Sequence of chain 1.A:
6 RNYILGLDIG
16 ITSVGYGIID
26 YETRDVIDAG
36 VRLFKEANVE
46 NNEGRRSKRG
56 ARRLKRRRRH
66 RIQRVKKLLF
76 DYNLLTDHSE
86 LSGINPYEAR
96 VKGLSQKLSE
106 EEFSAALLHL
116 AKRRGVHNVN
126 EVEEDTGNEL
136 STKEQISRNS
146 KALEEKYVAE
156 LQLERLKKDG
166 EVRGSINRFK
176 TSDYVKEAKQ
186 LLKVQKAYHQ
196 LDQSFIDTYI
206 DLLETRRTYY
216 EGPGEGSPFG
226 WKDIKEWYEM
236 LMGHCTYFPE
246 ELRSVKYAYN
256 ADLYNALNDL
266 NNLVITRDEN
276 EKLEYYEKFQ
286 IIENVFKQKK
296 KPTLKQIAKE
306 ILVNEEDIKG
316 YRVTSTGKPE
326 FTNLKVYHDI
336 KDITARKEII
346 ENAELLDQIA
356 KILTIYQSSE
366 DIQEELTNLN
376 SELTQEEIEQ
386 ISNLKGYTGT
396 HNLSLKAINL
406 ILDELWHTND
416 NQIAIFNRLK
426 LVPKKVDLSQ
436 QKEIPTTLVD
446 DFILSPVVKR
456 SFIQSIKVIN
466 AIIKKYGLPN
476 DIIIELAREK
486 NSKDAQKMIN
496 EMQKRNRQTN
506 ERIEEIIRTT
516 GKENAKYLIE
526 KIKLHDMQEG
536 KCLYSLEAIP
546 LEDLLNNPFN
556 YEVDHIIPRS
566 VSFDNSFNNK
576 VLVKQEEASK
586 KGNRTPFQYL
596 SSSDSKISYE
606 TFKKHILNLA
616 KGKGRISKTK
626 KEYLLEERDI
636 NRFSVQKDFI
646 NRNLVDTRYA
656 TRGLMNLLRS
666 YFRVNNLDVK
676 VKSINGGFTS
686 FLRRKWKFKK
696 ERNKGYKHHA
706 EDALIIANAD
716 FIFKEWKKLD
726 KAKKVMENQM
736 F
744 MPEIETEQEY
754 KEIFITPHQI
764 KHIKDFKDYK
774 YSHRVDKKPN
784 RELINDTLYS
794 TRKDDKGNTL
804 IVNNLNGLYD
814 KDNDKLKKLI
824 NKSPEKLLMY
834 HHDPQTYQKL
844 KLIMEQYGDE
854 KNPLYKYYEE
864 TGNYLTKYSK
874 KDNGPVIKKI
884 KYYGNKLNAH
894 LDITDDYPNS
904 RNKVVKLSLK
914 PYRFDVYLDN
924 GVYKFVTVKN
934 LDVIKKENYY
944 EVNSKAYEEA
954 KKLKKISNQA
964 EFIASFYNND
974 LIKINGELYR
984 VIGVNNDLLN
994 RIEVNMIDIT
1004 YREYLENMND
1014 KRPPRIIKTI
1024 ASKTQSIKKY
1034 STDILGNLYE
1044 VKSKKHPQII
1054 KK

This protein binds this small molecule.
Small molecule (SMILES): Cc1cn([C@H]2C[C@H](O[P](=O)(O)OC[C@H]3O[C@@H](n4cc(C)c(=O)[nH]c4=O)C[C@@H]3O[P](=O)(O)OC[C@H]3O[C@@H](n4cnc5c(=O)nc(N)[nH]c54)C[C@@H]3O[P](=O)(O)OC[C@H]3O[C@@H](n4cnc5c(N)ncnc54)C[C@@H]3O[P](=O)(O)OC[C@H]3O[C@@H](n4cnc5c(N)ncnc54)C[C@@H]3O[P](=O)(O)OC[C@H]3O[C@@H](n4cc(C)c(=O)[nH]c4=O)C[C@@H]3O[P](=O)(O)OC[C@H]3O[C@@H](n4cnc5c(N)ncnc54)C[C@@H]3O[P](=O)(O)OC[C@H]3O[C@@H](n4cnc5c(=O)nc(N)[nH]c54)C[C@@H]3O)[C@@H](CO)O2)c(=O)[nH]c1=O

Binding-site contacts:
Ligand atom OP1 contacts residue ALA892 of chain 1.A at 3.0 Å (h-bond).
Ligand atom C8 contacts residue ASN988 of chain 1.A at 3.2 Å.
Ligand atom OP1 contacts residue ASN891 of chain 1.A at 3.3 Å.
Ligand atom O4' contacts residue SER911 of chain 1.A at 3.3 Å (h-bond).
Ligand atom N2 contacts residue EDO1 of chain 1.L at 3.4 Å (h-bond).
Ligand atom C2' contacts residue ASN989 of chain 1.A at 3.6 Å.
Ligand atom N3 contacts residue EDO1 of chain 1.L at 2.7 Å (h-bond).
Ligand atom OP2 contacts residue ILE985 of chain 1.A at 3.5 Å.
Ligand atom N7 contacts residue ASN988 of chain 1.A at 3.6 Å.
Ligand atom C8 contacts residue ASN988 of chain 1.A at 3.6 Å.
Ligand atom OP1 contacts residue LEU912 of chain 1.A at 2.9 Å (h-bond).
Ligand atom O6 contacts residue ARG1018 of chain 1.A at 2.9 Å (salt-bridge).
Ligand atom C5' contacts residue LYS889 of chain 1.A at 3.6 Å.
Ligand atom C7 contacts residue ARG994 of chain 1.A at 3.7 Å.
Ligand atom O3' contacts residue LEU912 of chain 1.A at 3.6 Å (h-bond).
Ligand atom P contacts residue ASN891 of chain 1.A at 3.6 Å.
Ligand atom O5' contacts residue PRO914 of chain 1.A at 3.6 Å.
Ligand atom C2' contacts residue ASN988 of chain 1.A at 3.5 Å.
Ligand atom C5' contacts residue ASN888 of chain 1.A at 3.5 Å.
Ligand atom OP1 contacts residue ASN888 of chain 1.A at 3.7 Å.
Ligand atom C7 contacts residue ARG1018 of chain 1.A at 3.7 Å.
Ligand atom C4 contacts residue ARG1018 of chain 1.A at 3.5 Å.
Ligand atom C5 contacts residue ARG1018 of chain 1.A at 3.4 Å.
Ligand atom N7 contacts residue ARG1018 of chain 1.A at 3.2 Å (salt-bridge).
Ligand atom N7 contacts residue ASN988 of chain 1.A at 2.6 Å (h-bond).
Ligand atom C2 contacts residue EDO1 of chain 1.L at 3.4 Å.
Ligand atom C5' contacts residue EDO1 of chain 1.L at 3.6 Å.
Ligand atom O4 contacts residue ARG994 of chain 1.A at 2.6 Å (salt-bridge).
Ligand atom O4' contacts residue EDO1 of chain 1.L at 3.5 Å (h-bond).
Ligand atom C4 contacts residue ARG994 of chain 1.A at 3.7 Å.
Ligand atom O5' contacts residue ARG1005 of chain 1.A at 3.5 Å (salt-bridge).
Ligand atom OP1 contacts residue LYS889 of chain 1.A at 2.7 Å (salt-bridge).
Ligand atom OP2 contacts residue ASN891 of chain 1.A at 2.8 Å (h-bond).
Ligand atom N6 contacts residue ARG1018 of chain 1.A at 3.1 Å (salt-bridge).
Ligand atom C7 contacts residue LEU992 of chain 1.A at 3.7 Å (hydrophobic).
Ligand atom O5' contacts residue ASN891 of chain 1.A at 3.6 Å.
Ligand atom C6 contacts residue ARG1018 of chain 1.A at 3.5 Å.
Ligand atom O3' contacts residue ASN888 of chain 1.A at 3.2 Å.
Ligand atom C4' contacts residue SER911 of chain 1.A at 3.6 Å.
Ligand atom C2' contacts residue ARG1018 of chain 1.A at 3.5 Å.